Binding-site contacts:
Ligand atom O contacts residue ASN1069 of chain 5.C at 3.3 Å (h-bond).
Ligand atom CB contacts residue GLN1074 of chain 5.C at 3.5 Å.
Ligand atom CB contacts residue ASP1070 of chain 5.C at 3.8 Å.
Ligand atom N contacts residue ASN1069 of chain 5.C at 2.9 Å (h-bond).
Ligand atom NZ contacts residue LYS1225 of chain 5.NA at 2.1 Å.
Ligand atom NZ contacts residue ASP1073 of chain 5.C at 3.0 Å (salt-bridge).
Ligand atom CG1 contacts residue PHE1068 of chain 5.C at 3.4 Å (hydrophobic).
Ligand atom NH2 contacts residue ASP1073 of chain 5.C at 3.1 Å (salt-bridge).
Ligand atom CA contacts residue ASN1069 of chain 5.C at 3.5 Å.
Ligand atom CG2 contacts residue PHE1068 of chain 5.C at 3.6 Å (hydrophobic).
Ligand atom O contacts residue GLN1074 of chain 5.C at 3.0 Å (h-bond).
Ligand atom NH1 contacts residue ASP1073 of chain 5.C at 3.6 Å.
Ligand atom N contacts residue THR1065 of chain 5.C at 3.2 Å (h-bond).
Ligand atom CE contacts residue GLU1228 of chain 5.NA at 3.2 Å.
Ligand atom N contacts residue GLN1074 of chain 5.C at 3.2 Å (h-bond).
Ligand atom CG contacts residue ILE1045 of chain 5.C at 3.5 Å (hydrophobic).
Ligand atom CD contacts residue ASN1069 of chain 5.C at 3.8 Å.
Ligand atom CD1 contacts residue ILE1053 of chain 5.C at 3.4 Å (hydrophobic).
Ligand atom NZ contacts residue GLU1228 of chain 5.NA at 3.6 Å.
Ligand atom O contacts residue ILE1045 of chain 5.C at 3.6 Å.
Ligand atom CD1 contacts residue THR1065 of chain 5.C at 3.5 Å.
Ligand atom O contacts residue THR1065 of chain 5.C at 3.6 Å.
Ligand atom CG contacts residue GLU1052 of chain 5.C at 3.2 Å.
Ligand atom O contacts residue ARG1049 of chain 5.C at 3.7 Å.
Ligand atom CA contacts residue THR1065 of chain 5.C at 3.6 Å.
Ligand atom CD1 contacts residue PHE1068 of chain 5.C at 3.4 Å (hydrophobic).
Ligand atom OG1 contacts residue ARG1049 of chain 5.C at 2.9 Å (salt-bridge).
Ligand atom O contacts residue ARG1049 of chain 5.C at 3.7 Å.
Ligand atom CZ contacts residue ARG1044 of chain 5.C at 3.3 Å.
Ligand atom CD contacts residue GLN1074 of chain 5.C at 3.5 Å.
Ligand atom CE1 contacts residue ARG1044 of chain 5.C at 3.5 Å.
Ligand atom CD1 contacts residue ARG1044 of chain 5.C at 3.1 Å.
Ligand atom CB contacts residue GLU1052 of chain 5.C at 3.1 Å.
Ligand atom C contacts residue ASN1069 of chain 5.C at 3.2 Å.
Ligand atom CD2 contacts residue ILE1045 of chain 5.C at 3.7 Å (hydrophobic).
Ligand atom O contacts residue THR1065 of chain 5.C at 3.2 Å.
Ligand atom CE contacts residue LYS1225 of chain 5.NA at 3.3 Å.
Ligand atom O contacts residue ASN1069 of chain 5.C at 3.0 Å (h-bond).
Ligand atom NH1 contacts residue ASN1069 of chain 5.C at 2.8 Å (h-bond).
Ligand atom O contacts residue ARG1049 of chain 5.C at 3.7 Å.

Sequence of chain 5.C:
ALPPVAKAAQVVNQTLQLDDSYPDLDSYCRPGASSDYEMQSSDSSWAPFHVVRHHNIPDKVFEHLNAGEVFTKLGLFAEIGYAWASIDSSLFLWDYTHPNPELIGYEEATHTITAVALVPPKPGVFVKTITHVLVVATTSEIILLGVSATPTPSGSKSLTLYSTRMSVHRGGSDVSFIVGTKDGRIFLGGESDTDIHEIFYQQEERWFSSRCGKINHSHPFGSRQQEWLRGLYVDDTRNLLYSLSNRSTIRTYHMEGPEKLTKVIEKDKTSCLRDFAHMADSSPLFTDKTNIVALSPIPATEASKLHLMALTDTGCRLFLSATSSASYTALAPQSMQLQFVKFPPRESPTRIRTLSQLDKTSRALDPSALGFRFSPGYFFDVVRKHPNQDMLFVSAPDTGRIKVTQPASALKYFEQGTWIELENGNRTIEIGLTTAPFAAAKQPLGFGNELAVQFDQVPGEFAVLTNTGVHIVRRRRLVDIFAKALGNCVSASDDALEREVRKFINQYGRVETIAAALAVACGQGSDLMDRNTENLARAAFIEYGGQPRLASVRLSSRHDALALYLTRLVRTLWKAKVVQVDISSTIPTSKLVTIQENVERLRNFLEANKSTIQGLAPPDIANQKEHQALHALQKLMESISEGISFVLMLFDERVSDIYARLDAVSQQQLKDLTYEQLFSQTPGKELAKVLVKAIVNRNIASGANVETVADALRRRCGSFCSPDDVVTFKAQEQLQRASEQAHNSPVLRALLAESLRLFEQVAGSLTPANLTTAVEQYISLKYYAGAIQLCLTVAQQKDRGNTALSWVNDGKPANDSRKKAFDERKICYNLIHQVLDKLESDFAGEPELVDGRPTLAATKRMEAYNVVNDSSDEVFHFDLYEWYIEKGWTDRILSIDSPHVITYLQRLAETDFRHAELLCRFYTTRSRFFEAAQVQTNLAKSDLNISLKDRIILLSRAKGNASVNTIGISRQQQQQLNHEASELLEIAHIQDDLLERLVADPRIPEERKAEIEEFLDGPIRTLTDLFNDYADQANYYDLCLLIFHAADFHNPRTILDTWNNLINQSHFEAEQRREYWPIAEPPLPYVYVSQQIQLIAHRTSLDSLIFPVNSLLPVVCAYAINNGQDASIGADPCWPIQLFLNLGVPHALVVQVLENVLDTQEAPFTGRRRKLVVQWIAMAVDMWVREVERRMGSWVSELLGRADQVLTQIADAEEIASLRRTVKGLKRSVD

Sequence of chain 5.NA:
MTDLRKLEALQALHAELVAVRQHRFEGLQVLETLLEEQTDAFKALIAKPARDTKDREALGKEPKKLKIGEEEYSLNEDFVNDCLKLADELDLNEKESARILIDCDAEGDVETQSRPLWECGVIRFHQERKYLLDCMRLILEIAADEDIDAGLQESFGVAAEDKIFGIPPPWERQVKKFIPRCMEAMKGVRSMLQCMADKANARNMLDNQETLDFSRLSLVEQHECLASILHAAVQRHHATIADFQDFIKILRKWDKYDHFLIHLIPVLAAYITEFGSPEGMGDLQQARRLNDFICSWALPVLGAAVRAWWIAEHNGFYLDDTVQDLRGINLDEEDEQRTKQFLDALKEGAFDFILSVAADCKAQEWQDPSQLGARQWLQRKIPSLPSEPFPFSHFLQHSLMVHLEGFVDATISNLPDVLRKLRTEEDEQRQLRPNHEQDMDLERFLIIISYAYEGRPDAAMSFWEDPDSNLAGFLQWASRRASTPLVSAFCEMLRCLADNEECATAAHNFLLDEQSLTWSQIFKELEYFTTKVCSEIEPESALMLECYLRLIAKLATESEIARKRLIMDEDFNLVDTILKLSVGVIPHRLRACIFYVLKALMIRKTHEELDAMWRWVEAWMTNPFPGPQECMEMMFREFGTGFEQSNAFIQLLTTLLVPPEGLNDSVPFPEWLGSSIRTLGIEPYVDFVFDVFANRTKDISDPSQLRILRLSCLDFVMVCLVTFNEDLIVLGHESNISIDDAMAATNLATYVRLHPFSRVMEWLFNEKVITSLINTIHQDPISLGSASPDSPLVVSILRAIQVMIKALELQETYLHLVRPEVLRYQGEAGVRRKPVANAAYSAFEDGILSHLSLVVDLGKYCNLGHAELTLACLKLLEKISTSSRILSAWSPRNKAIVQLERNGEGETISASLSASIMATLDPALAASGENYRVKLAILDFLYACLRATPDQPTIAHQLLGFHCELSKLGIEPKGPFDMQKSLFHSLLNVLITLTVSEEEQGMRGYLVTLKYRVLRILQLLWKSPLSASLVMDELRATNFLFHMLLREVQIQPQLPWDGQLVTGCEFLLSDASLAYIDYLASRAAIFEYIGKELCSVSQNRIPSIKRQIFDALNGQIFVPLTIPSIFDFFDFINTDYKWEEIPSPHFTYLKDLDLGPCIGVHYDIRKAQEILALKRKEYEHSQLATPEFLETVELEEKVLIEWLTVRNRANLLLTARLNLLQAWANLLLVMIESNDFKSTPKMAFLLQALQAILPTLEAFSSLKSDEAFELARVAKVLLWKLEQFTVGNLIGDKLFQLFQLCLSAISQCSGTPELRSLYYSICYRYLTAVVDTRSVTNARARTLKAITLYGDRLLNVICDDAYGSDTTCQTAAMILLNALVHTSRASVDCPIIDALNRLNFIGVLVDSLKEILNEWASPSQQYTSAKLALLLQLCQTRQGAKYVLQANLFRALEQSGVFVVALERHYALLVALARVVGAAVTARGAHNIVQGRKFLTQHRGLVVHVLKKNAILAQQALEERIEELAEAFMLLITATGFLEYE

A protein and the small-molecule ligand that binds it are described below.
Small molecule (SMILES): CC[C@H](C)[C@H](NC(=O)[C@@H](NC(=O)[C@H](CC(C)C)NC(=O)[C@@H](N)CCCCN)C(C)C)C(=O)N[C@@H](CC(N)=O)C(=O)N[C@@H](CCCCN)C(=O)N[C@@H](CC(=O)O)C(=O)N[C@@H](CCSC)C(=O)N[C@@H](CCCN=C(N)N)C(=O)N[C@H](C(=O)N[C@@H](CC(=O)O)C(=O)N[C@@H](CC(C)C)C(=O)N[C@@H](Cc1ccccc1)C(=O)N[C@@H](CO)C(=O)N1CCC[C@H]1C(=O)N1CCC[C@H]1C(=O)N[C@H](C=O)CC(N)=O)[C@@H](C)O